Sequence of chain 1.D:
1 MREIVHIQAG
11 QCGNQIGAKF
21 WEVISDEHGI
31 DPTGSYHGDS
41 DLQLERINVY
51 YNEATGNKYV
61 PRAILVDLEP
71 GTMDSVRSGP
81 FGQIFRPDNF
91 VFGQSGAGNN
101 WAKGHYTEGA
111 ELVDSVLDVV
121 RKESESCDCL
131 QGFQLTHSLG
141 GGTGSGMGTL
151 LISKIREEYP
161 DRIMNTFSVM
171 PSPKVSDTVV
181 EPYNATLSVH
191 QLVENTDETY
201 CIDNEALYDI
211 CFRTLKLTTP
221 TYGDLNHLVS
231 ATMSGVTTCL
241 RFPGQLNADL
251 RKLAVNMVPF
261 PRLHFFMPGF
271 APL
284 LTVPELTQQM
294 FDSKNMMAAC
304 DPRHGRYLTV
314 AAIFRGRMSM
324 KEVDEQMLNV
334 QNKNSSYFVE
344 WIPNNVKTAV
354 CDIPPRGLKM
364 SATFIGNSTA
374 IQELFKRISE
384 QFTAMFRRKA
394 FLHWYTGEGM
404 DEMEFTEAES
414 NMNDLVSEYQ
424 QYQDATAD

A protein and the small-molecule ligand that binds it are described below.
Small molecule (SMILES): C/C=C\C[C@@H](C/C=C\NC(=O)[C@@H](NC(=O)/C=C\C=C/C(C)=C/[C@H](C)[C@@H]1CC=C(OC)C(=O)O1)C(C)(C)C)OC(N)=O

Binding-site contacts:
Ligand atom OAD contacts residue ASN100 of chain 1.D at 3.6 Å.
Ligand atom OBH contacts residue VAL179 of chain 1.D at 3.4 Å (h-bond).
Ligand atom NBN contacts residue PRO182 of chain 1.D at 3.8 Å.
Ligand atom CBK contacts residue PRO173 of chain 1.D at 3.7 Å (hydrophobic).
Ligand atom CAH contacts residue LYS103 of chain 1.D at 3.8 Å.
Ligand atom OAI contacts residue ASN100 of chain 1.D at 2.9 Å (h-bond).
Ligand atom CAC contacts residue ASN100 of chain 1.D at 3.7 Å.
Ligand atom CAL contacts residue VAL180 of chain 1.D at 3.8 Å (hydrophobic).
Ligand atom NBB contacts residue ASP177 of chain 1.D at 2.9 Å (salt-bridge).
Ligand atom CG2 contacts residue ASP177 of chain 1.D at 3.8 Å.
Ligand atom CAR contacts residue VAL179 of chain 1.D at 2.8 Å (hydrophobic).
Ligand atom CBL contacts residue SER176 of chain 1.D at 3.2 Å.
Ligand atom OAI contacts residue LYS103 of chain 1.D at 3.1 Å (salt-bridge).
Ligand atom CAS contacts residue VAL179 of chain 1.D at 3.5 Å (hydrophobic).
Ligand atom CAC contacts residue LYS103 of chain 1.D at 3.8 Å.
Ligand atom OAD contacts residue TRP397 of chain 1.D at 3.3 Å.
Ligand atom OAU contacts residue VAL179 of chain 1.D at 3.4 Å (h-bond).
Ligand atom CAE contacts residue GLY98 of chain 1.D at 3.3 Å.
Ligand atom OAU contacts residue ASP177 of chain 1.D at 3.7 Å.
Ligand atom CAM contacts residue VAL180 of chain 1.D at 3.8 Å (hydrophobic).
Ligand atom C contacts residue ASP177 of chain 1.D at 3.6 Å.
Ligand atom CBL contacts residue PRO173 of chain 1.D at 3.6 Å (hydrophobic).
Ligand atom OAI contacts residue TRP397 of chain 1.D at 3.5 Å.
Ligand atom CAC contacts residue TRP397 of chain 1.D at 3.4 Å (hydrophobic).
Ligand atom CBF contacts residue ASP177 of chain 1.D at 3.3 Å.
Ligand atom CBI contacts residue THR178 of chain 1.D at 3.0 Å.
Ligand atom CAQ contacts residue VAL179 of chain 1.D at 2.9 Å (hydrophobic).
Ligand atom NBN contacts residue VAL179 of chain 1.D at 3.4 Å (h-bond).
Ligand atom OAG contacts residue LYS103 of chain 1.D at 2.9 Å (salt-bridge).
Ligand atom NBN contacts residue MET388 of chain 1.D at 3.6 Å.
Ligand atom CBJ contacts residue PRO182 of chain 1.D at 3.7 Å (hydrophobic).
Ligand atom CA contacts residue ASP177 of chain 1.D at 3.3 Å.
Ligand atom CAN contacts residue THR178 of chain 1.D at 3.8 Å.
Ligand atom CAK contacts residue TRP397 of chain 1.D at 3.7 Å (hydrophobic).
Ligand atom NBB contacts residue VAL179 of chain 1.D at 3.7 Å.
Ligand atom OAU contacts residue THR178 of chain 1.D at 3.8 Å.
Ligand atom CBG contacts residue THR178 of chain 1.D at 3.8 Å.
Ligand atom CAP contacts residue VAL179 of chain 1.D at 3.7 Å (hydrophobic).
Ligand atom CAO contacts residue VAL180 of chain 1.D at 3.5 Å (hydrophobic).
Ligand atom CBL contacts residue SER172 of chain 1.D at 3.3 Å.